Sequence of chain 1.C:
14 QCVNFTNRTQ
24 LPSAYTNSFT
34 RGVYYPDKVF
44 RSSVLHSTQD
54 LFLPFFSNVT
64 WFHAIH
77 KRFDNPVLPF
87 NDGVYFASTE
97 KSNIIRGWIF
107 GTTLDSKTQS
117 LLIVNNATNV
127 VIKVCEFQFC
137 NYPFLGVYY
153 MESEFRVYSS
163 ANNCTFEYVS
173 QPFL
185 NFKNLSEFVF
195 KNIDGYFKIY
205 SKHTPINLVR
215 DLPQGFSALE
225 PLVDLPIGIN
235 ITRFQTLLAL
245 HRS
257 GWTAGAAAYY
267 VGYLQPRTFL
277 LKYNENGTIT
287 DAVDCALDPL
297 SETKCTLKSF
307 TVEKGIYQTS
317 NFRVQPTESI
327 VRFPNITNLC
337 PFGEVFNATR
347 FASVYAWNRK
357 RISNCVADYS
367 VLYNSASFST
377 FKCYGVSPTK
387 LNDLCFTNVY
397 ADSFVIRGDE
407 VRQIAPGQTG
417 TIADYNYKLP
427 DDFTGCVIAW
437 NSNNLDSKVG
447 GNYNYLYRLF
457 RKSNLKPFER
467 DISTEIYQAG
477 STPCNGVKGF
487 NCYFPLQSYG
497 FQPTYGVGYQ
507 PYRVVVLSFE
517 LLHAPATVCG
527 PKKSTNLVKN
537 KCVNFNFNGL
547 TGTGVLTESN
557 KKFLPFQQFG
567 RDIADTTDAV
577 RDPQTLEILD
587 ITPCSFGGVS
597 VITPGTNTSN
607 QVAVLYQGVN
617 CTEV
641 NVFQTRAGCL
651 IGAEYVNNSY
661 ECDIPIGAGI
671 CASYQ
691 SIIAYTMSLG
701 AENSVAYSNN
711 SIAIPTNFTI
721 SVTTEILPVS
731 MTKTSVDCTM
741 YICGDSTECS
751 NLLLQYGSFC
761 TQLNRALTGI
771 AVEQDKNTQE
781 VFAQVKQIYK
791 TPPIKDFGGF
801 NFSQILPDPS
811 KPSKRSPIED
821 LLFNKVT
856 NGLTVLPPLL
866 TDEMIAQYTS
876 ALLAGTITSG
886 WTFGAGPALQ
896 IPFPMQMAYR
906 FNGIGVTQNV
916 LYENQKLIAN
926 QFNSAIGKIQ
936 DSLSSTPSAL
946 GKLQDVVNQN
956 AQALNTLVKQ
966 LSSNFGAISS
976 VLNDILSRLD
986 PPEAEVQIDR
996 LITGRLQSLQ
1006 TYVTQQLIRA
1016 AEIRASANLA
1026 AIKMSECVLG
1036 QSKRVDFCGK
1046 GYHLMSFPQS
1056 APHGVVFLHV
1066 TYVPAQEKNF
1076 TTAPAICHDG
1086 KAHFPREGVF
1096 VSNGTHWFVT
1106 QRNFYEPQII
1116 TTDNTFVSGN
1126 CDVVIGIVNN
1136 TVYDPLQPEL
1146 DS

Binding-site contacts:
Ligand atom C4 contacts residue ASN801 of chain 1.C at 4.2 Å.
Ligand atom C1 contacts residue ASN801 of chain 1.C at 1.4 Å.
Ligand atom C2 contacts residue ASN801 of chain 1.C at 2.5 Å.
Ligand atom O6 contacts residue SER803 of chain 1.C at 4.0 Å.
Ligand atom C1 contacts residue SER803 of chain 1.C at 3.6 Å.
Ligand atom C8 contacts residue GLN804 of chain 1.C at 4.0 Å.
Ligand atom N2 contacts residue ASN801 of chain 1.C at 3.0 Å (h-bond).
Ligand atom C3 contacts residue ASN801 of chain 1.C at 3.8 Å.
Ligand atom C5 contacts residue ASN801 of chain 1.C at 3.6 Å.
Ligand atom C5 contacts residue GLN804 of chain 1.C at 4.1 Å.
Ligand atom O7 contacts residue ASN801 of chain 1.C at 3.9 Å.
Ligand atom O6 contacts residue GLN804 of chain 1.C at 3.6 Å (h-bond).
Ligand atom O6 contacts residue ASN801 of chain 1.C at 4.4 Å.
Ligand atom O5 contacts residue ASN801 of chain 1.C at 2.3 Å (h-bond).
Ligand atom C5 contacts residue SER803 of chain 1.C at 3.3 Å.
Ligand atom C7 contacts residue ASN801 of chain 1.C at 3.6 Å.
Ligand atom C6 contacts residue SER803 of chain 1.C at 3.7 Å.
Ligand atom C6 contacts residue GLN804 of chain 1.C at 3.3 Å.
Ligand atom O5 contacts residue SER803 of chain 1.C at 3.2 Å (h-bond).

The small molecule below binds the protein below.
Small molecule (SMILES): CC(=O)N[C@H]1[C@H](O[C@H]2[C@H](O)[C@@H](NC(C)=O)CO[C@@H]2CO)O[C@H](CO)[C@@H](O)[C@@H]1O